Sequence of chain 1.IA:
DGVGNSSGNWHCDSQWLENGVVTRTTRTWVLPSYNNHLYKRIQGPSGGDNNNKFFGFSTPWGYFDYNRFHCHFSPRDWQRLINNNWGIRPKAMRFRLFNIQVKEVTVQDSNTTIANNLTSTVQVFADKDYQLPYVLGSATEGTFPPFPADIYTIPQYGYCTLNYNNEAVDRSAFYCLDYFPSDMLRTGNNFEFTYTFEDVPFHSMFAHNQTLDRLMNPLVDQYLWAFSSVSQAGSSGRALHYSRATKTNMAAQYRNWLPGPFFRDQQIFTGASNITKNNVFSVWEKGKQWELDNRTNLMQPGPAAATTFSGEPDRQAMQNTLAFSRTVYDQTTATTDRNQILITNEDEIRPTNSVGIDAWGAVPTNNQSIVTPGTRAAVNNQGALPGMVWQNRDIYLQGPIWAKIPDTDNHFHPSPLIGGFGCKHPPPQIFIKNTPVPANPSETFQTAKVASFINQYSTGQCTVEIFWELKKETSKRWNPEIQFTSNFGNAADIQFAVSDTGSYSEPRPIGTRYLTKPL

Binding-site contacts:
Ligand atom C5 contacts residue SER431 of chain 1.KA at 4.0 Å.
Ligand atom N6 contacts residue PRO430 of chain 1.KA at 4.1 Å.
Ligand atom P contacts residue ASP425 of chain 1.IA at 3.7 Å.
Ligand atom O2P contacts residue ASP425 of chain 1.IA at 3.2 Å (salt-bridge).
Ligand atom N7 contacts residue ASN426 of chain 1.IA at 3.5 Å (h-bond).
Ligand atom N1 contacts residue GLY438 of chain 1.KA at 3.7 Å.
Ligand atom O2P contacts residue HIS427 of chain 1.IA at 3.1 Å.
Ligand atom O5' contacts residue HIS429 of chain 1.KA at 4.2 Å.
Ligand atom C6 contacts residue SER431 of chain 1.KA at 3.8 Å.
Ligand atom N6 contacts residue ASN408 of chain 1.KA at 3.9 Å.
Ligand atom C8 contacts residue ASN426 of chain 1.IA at 3.0 Å.
Ligand atom C6 contacts residue PRO217 of chain 1.KA at 4.0 Å (hydrophobic).
Ligand atom C3' contacts residue HIS429 of chain 1.KA at 3.7 Å.
Ligand atom N6 contacts residue SER431 of chain 1.KA at 3.3 Å.
Ligand atom C2 contacts residue PRO430 of chain 1.KA at 3.8 Å (hydrophobic).
Ligand atom O4' contacts residue HIS429 of chain 1.KA at 4.0 Å.
Ligand atom C4 contacts residue PRO217 of chain 1.KA at 3.8 Å (hydrophobic).
Ligand atom C5' contacts residue HIS429 of chain 1.KA at 3.1 Å.
Ligand atom N7 contacts residue ASN408 of chain 1.KA at 3.5 Å (h-bond).
Ligand atom O4' contacts residue ASN426 of chain 1.IA at 4.0 Å.
Ligand atom C5' contacts residue HIS427 of chain 1.IA at 4.0 Å.
Ligand atom C2' contacts residue PRO430 of chain 1.KA at 3.5 Å (hydrophobic).
Ligand atom O2P contacts residue ASN426 of chain 1.IA at 3.3 Å.
Ligand atom N1 contacts residue PRO217 of chain 1.KA at 4.1 Å.
Ligand atom C2' contacts residue HIS429 of chain 1.KA at 3.7 Å.
Ligand atom N3 contacts residue PRO430 of chain 1.KA at 4.1 Å.
Ligand atom N6 contacts residue PRO432 of chain 1.KA at 4.0 Å.
Ligand atom C2 contacts residue GLY438 of chain 1.KA at 3.9 Å.
Ligand atom C6 contacts residue PRO430 of chain 1.KA at 3.7 Å (hydrophobic).
Ligand atom N6 contacts residue GLY436 of chain 1.KA at 3.8 Å.
Ligand atom N1 contacts residue PRO430 of chain 1.KA at 3.5 Å (h-bond).
Ligand atom N6 contacts residue GLY438 of chain 1.KA at 4.2 Å.
Ligand atom N9 contacts residue ASN426 of chain 1.IA at 4.1 Å.
Ligand atom N9 contacts residue PRO217 of chain 1.KA at 4.2 Å.
Ligand atom C2 contacts residue PRO217 of chain 1.KA at 3.8 Å (hydrophobic).
Ligand atom C8 contacts residue ASP425 of chain 1.IA at 4.1 Å.
Ligand atom C4' contacts residue HIS429 of chain 1.KA at 3.9 Å.
Ligand atom N3 contacts residue PRO217 of chain 1.KA at 3.9 Å.
Ligand atom C5 contacts residue PRO217 of chain 1.KA at 3.8 Å (hydrophobic).
Ligand atom N7 contacts residue SER431 of chain 1.KA at 3.8 Å.

A small-molecule ligand and the protein it binds are described below.
Small molecule (SMILES): Nc1ncnc2c1ncn2[C@H]1C[C@H](O)[C@@H](COP(=O)(O)O)O1

Sequence of chain 1.KA:
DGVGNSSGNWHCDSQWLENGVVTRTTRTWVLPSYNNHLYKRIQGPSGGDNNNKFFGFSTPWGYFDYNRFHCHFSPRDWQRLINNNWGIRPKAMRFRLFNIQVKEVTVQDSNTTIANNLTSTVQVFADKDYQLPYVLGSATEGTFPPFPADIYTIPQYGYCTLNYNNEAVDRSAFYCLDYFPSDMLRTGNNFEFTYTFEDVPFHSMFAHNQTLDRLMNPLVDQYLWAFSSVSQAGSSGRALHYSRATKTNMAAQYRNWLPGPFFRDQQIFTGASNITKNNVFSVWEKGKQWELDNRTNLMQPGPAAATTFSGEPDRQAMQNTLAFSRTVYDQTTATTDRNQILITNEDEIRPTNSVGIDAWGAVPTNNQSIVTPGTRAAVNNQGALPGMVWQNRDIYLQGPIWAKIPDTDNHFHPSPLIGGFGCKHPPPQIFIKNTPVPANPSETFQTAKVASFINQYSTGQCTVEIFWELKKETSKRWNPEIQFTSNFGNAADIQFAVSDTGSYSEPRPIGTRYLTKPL